Sequence of chain 1.A:
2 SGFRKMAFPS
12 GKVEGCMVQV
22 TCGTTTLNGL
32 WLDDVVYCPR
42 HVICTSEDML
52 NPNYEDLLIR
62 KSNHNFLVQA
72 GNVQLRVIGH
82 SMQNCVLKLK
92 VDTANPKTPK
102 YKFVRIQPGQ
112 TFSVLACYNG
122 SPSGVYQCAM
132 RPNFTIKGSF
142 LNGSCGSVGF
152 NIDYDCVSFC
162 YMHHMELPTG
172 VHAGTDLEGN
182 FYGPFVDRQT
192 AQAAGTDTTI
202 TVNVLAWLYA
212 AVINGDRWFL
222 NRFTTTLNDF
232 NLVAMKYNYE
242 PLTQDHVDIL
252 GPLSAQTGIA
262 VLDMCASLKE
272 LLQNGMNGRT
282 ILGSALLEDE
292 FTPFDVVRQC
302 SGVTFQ

Sequence of chain 2.A:
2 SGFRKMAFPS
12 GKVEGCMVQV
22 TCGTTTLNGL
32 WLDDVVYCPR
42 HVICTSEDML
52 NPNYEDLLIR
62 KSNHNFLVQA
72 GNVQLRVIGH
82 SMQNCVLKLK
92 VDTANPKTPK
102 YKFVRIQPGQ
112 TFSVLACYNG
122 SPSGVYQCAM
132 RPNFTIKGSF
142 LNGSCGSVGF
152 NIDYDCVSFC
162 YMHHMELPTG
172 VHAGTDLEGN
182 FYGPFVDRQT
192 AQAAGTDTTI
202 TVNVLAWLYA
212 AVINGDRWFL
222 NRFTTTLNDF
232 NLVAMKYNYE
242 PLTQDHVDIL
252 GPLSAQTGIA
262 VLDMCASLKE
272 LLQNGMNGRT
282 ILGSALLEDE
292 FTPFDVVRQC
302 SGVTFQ

Binding-site contacts:
Ligand atom O1 contacts residue HIS173 of chain 1.A at 3.5 Å.
Ligand atom N2 contacts residue PHE141 of chain 1.A at 3.2 Å (h-bond).
Ligand atom O1 contacts residue HIS164 of chain 1.A at 2.8 Å (h-bond).
Ligand atom O4 contacts residue GLN190 of chain 1.A at 3.4 Å.
Ligand atom F2 contacts residue GLN193 of chain 1.A at 3.4 Å.
Ligand atom C22 contacts residue MET166 of chain 1.A at 3.5 Å (hydrophobic).
Ligand atom N5 contacts residue CYS146 of chain 1.A at 2.7 Å (h-bond).
Ligand atom C22 contacts residue GLU167 of chain 1.A at 3.4 Å.
Ligand atom F1 contacts residue GLU167 of chain 1.A at 2.8 Å.
Ligand atom F1 contacts residue MET166 of chain 1.A at 2.8 Å.
Ligand atom C21 contacts residue GLU167 of chain 1.A at 3.6 Å.
Ligand atom C9 contacts residue HIS165 of chain 1.A at 3.7 Å.
Ligand atom F2 contacts residue THR191 of chain 1.A at 2.8 Å.
Ligand atom N5 contacts residue GLY144 of chain 1.A at 3.0 Å (h-bond).
Ligand atom C19 contacts residue ASP188 of chain 1.A at 3.8 Å.
Ligand atom N1 contacts residue HIS165 of chain 1.A at 3.0 Å (h-bond).
Ligand atom C23 contacts residue GLU167 of chain 1.A at 3.4 Å.
Ligand atom O3 contacts residue GLU167 of chain 1.A at 2.8 Å (salt-bridge).
Ligand atom N5 contacts residue SER145 of chain 1.A at 3.6 Å (h-bond).
Ligand atom F1 contacts residue LEU168 of chain 1.A at 3.5 Å.
Ligand atom C8 contacts residue GLU167 of chain 1.A at 3.6 Å.
Ligand atom C20 contacts residue HIS42 of chain 1.A at 3.5 Å.
Ligand atom N4 contacts residue GLU167 of chain 1.A at 2.9 Å (salt-bridge).
Ligand atom C20 contacts residue ASP188 of chain 1.A at 3.7 Å.
Ligand atom C4 contacts residue CYS146 of chain 1.A at 3.3 Å (hydrophobic).
Ligand atom O3 contacts residue MET166 of chain 1.A at 3.4 Å.
Ligand atom O1 contacts residue PHE141 of chain 1.A at 3.6 Å.
Ligand atom C3 contacts residue CYS146 of chain 1.A at 1.9 Å (hydrophobic).
Ligand atom F2 contacts residue MET166 of chain 1.A at 3.3 Å.
Ligand atom C9 contacts residue MET166 of chain 1.A at 3.7 Å (hydrophobic).
Ligand atom C2 contacts residue CYS146 of chain 1.A at 2.9 Å (hydrophobic).
Ligand atom C19 contacts residue ARG189 of chain 1.A at 3.7 Å.
Ligand atom O1 contacts residue GLU167 of chain 1.A at 3.5 Å.
Ligand atom N2 contacts residue GLU167 of chain 1.A at 3.2 Å (salt-bridge).
Ligand atom C10 contacts residue GLN190 of chain 1.A at 3.7 Å.
Ligand atom N1 contacts residue CYS146 of chain 1.A at 3.1 Å (h-bond).
Ligand atom F3 contacts residue GLU167 of chain 1.A at 3.4 Å.
Ligand atom C20 contacts residue TYR55 of chain 1.A at 3.7 Å (hydrophobic).
Ligand atom O4 contacts residue THR191 of chain 1.A at 3.6 Å.
Ligand atom F3 contacts residue PRO169 of chain 1.A at 3.3 Å.

The protein below binds the small molecule below.
Small molecule (SMILES): [H]/N=C/[C@H](C[C@@H]1CCNC1=O)NC(=O)[C@@H]1[C@@H]2[C@H](CN1C(=O)[C@@H](NC(=O)C(F)(F)F)C(C)(C)C)C2(C)C